Sequence of chain 2.C:
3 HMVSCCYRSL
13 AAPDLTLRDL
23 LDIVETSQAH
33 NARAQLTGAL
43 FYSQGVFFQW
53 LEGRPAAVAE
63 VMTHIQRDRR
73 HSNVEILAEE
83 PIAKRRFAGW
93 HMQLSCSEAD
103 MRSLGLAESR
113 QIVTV

Binding-site contacts:
Ligand atom CAC contacts residue D9G1 of chain 2.L at 4.3 Å.
Ligand atom OAB contacts residue THR18 of chain 2.C at 3.7 Å.
Ligand atom CAA contacts residue LEU106 of chain 2.C at 3.8 Å (hydrophobic).
Ligand atom OAB contacts residue ARG20 of chain 2.C at 4.5 Å.
Ligand atom CAQ contacts residue THR18 of chain 2.C at 3.9 Å.
Ligand atom CAH contacts residue LEU108 of chain 2.C at 4.4 Å (hydrophobic).
Ligand atom CAD contacts residue D9G1 of chain 2.L at 3.7 Å.
Ligand atom CAQ contacts residue LEU19 of chain 2.C at 3.5 Å (hydrophobic).
Ligand atom OAR contacts residue THR18 of chain 2.C at 3.8 Å.
Ligand atom CAM contacts residue LEU106 of chain 2.C at 4.0 Å (hydrophobic).
Ligand atom OAR contacts residue LEU19 of chain 2.C at 3.5 Å (h-bond).
Ligand atom CAL contacts residue LEU106 of chain 2.C at 3.6 Å (hydrophobic).
Ligand atom CAJ contacts residue LEU108 of chain 2.C at 3.8 Å (hydrophobic).
Ligand atom OAB contacts residue LEU19 of chain 2.C at 2.7 Å (h-bond).
Ligand atom OAB contacts residue LEU106 of chain 2.C at 3.9 Å.
Ligand atom OAR contacts residue ARG20 of chain 2.C at 3.7 Å.
Ligand atom CAQ contacts residue ARG20 of chain 2.C at 4.5 Å.
Ligand atom CAK contacts residue LEU108 of chain 2.C at 4.2 Å (hydrophobic).

A protein and the small-molecule ligand that binds it are described below.
Small molecule (SMILES): CCCCCCCCCCCC[N+](C)(C)CC(=O)[O-]